This small molecule binds to this protein.
Small molecule (SMILES): O=C(O)C(=O)CCCF

Sequence of chain 1.A:
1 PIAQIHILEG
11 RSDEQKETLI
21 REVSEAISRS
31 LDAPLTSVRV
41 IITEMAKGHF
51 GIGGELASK

Binding-site contacts:
Ligand atom O10 contacts residue SER37 of chain 1.A at 3.7 Å.
Ligand atom O7 contacts residue SER37 of chain 1.A at 3.7 Å.
Ligand atom C3 contacts residue SER37 of chain 1.A at 3.5 Å.
Ligand atom C4 contacts residue SER37 of chain 1.A at 3.5 Å.
Ligand atom C5 contacts residue SER37 of chain 1.A at 3.4 Å.
Ligand atom F1 contacts residue PRO1 of chain 1.A at 3.1 Å.
Ligand atom C3 contacts residue ILE2 of chain 1.A at 3.9 Å (hydrophobic).
Ligand atom C2 contacts residue ILE2 of chain 1.A at 3.7 Å (hydrophobic).
Ligand atom O10 contacts residue ILE2 of chain 1.A at 4.5 Å.
Ligand atom C4 contacts residue PRO1 of chain 1.A at 2.5 Å (hydrophobic).
Ligand atom C5 contacts residue PRO1 of chain 1.A at 3.7 Å (hydrophobic).
Ligand atom O8 contacts residue ARG39 of chain 1.A at 3.9 Å.
Ligand atom O10 contacts residue PRO1 of chain 1.A at 4.1 Å.
Ligand atom C3 contacts residue PRO1 of chain 1.A at 1.3 Å (hydrophobic).
Ligand atom C6 contacts residue SER37 of chain 1.A at 3.8 Å.
Ligand atom C2 contacts residue PRO1 of chain 1.A at 2.4 Å (hydrophobic).
Ligand atom O8 contacts residue SER37 of chain 1.A at 4.0 Å.